The small molecule below binds the protein below.
Small molecule (SMILES): CC(=O)N[C@@H]1[C@@H](O)[C@H](O)[C@@H](CO)O[C@H]1O

Sequence of chain 1.A:
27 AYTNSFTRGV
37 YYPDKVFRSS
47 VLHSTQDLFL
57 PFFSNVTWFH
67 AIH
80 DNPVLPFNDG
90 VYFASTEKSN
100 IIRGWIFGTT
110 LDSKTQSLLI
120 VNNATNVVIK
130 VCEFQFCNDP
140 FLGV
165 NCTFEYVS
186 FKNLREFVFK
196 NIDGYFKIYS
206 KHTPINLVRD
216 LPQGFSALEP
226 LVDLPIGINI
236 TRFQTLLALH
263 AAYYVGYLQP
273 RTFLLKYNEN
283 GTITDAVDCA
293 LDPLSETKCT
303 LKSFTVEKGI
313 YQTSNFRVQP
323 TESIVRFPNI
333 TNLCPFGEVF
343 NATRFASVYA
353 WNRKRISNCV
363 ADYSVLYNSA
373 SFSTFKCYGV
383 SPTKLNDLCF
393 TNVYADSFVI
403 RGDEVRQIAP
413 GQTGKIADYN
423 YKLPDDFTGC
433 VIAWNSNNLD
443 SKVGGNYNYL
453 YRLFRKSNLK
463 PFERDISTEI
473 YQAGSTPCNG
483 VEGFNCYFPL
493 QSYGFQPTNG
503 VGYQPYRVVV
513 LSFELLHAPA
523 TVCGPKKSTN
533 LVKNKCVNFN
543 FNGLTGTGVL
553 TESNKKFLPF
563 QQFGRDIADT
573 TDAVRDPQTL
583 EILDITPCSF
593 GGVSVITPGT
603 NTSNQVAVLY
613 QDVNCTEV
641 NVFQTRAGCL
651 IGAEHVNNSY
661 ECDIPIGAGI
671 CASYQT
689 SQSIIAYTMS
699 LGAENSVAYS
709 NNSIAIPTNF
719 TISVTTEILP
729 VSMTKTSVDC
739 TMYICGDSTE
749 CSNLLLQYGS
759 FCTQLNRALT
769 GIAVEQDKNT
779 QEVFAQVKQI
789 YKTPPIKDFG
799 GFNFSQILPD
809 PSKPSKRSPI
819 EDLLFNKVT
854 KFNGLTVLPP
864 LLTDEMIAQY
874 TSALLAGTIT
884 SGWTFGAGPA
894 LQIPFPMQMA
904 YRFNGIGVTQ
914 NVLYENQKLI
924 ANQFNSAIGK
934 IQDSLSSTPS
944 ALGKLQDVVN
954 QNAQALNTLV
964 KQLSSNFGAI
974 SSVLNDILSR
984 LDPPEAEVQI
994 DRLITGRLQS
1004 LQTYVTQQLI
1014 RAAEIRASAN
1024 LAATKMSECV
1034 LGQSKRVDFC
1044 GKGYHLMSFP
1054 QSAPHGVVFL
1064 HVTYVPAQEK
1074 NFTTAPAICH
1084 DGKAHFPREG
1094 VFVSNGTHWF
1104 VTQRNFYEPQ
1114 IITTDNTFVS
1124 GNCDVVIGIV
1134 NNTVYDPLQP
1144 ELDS

Binding-site contacts:
Ligand atom C2 contacts residue GLN580 of chain 1.A at 4.0 Å.
Ligand atom N2 contacts residue GLN580 of chain 1.A at 2.7 Å (h-bond).
Ligand atom O7 contacts residue PRO330 of chain 1.A at 4.4 Å.
Ligand atom C1 contacts residue ASN331 of chain 1.A at 1.4 Å.
Ligand atom O5 contacts residue ASN331 of chain 1.A at 2.5 Å (h-bond).
Ligand atom O7 contacts residue GLN580 of chain 1.A at 2.9 Å (h-bond).
Ligand atom C7 contacts residue ASN331 of chain 1.A at 3.3 Å.
Ligand atom O7 contacts residue PRO579 of chain 1.A at 4.3 Å.
Ligand atom O3 contacts residue GLN580 of chain 1.A at 4.5 Å.
Ligand atom O7 contacts residue ASN331 of chain 1.A at 4.2 Å.
Ligand atom C8 contacts residue ASN331 of chain 1.A at 3.4 Å.
Ligand atom C3 contacts residue ASN331 of chain 1.A at 3.8 Å.
Ligand atom N2 contacts residue ASN331 of chain 1.A at 2.9 Å (h-bond).
Ligand atom C4 contacts residue ASN331 of chain 1.A at 4.2 Å.
Ligand atom C7 contacts residue GLN580 of chain 1.A at 3.2 Å.
Ligand atom C2 contacts residue ASN331 of chain 1.A at 2.5 Å.
Ligand atom C5 contacts residue ASN331 of chain 1.A at 3.8 Å.
Ligand atom C3 contacts residue GLN580 of chain 1.A at 4.3 Å.